Sequence of chain 2.B:
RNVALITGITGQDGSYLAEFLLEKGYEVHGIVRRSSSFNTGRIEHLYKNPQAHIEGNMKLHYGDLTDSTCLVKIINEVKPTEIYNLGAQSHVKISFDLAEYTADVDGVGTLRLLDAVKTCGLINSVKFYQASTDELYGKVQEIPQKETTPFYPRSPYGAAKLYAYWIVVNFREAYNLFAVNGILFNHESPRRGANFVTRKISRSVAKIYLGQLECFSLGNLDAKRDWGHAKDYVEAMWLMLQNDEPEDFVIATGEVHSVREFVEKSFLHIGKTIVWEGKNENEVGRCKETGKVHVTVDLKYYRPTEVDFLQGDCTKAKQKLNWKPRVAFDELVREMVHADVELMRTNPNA

Binding-site contacts:
Ligand atom N3 contacts residue ARG305 of chain 2.B at 3.5 Å (salt-bridge).
Ligand atom O6 contacts residue LEU220 of chain 2.B at 3.6 Å.
Ligand atom C61 contacts residue THR135 of chain 2.B at 3.1 Å.
Ligand atom C31 contacts residue SER92 of chain 2.B at 3.2 Å.
Ligand atom N7 contacts residue GLY221 of chain 2.B at 3.0 Å (h-bond).
Ligand atom O41 contacts residue THR135 of chain 2.B at 3.0 Å (h-bond).
Ligand atom PB contacts residue ASN188 of chain 2.B at 3.6 Å.
Ligand atom O3' contacts residue ALA225 of chain 2.B at 3.3 Å.
Ligand atom O2B contacts residue ARG305 of chain 2.B at 3.3 Å (salt-bridge).
Ligand atom C21 contacts residue PHE198 of chain 2.B at 3.5 Å (hydrophobic).
Ligand atom O21 contacts residue ARG194 of chain 2.B at 2.9 Å (salt-bridge).
Ligand atom O3B contacts residue ASN188 of chain 2.B at 2.5 Å (h-bond).
Ligand atom N9 contacts residue VAL199 of chain 2.B at 3.5 Å.
Ligand atom O6A contacts residue ASN188 of chain 2.B at 3.0 Å.
Ligand atom O6A contacts residue PHE187 of chain 2.B at 3.5 Å.
Ligand atom O1A contacts residue VAL199 of chain 2.B at 3.4 Å (h-bond).
Ligand atom N2 contacts residue ASN197 of chain 2.B at 2.8 Å (h-bond).
Ligand atom O41 contacts residue TYR159 of chain 2.B at 2.7 Å (h-bond).
Ligand atom O3' contacts residue ARG227 of chain 2.B at 3.0 Å (salt-bridge).
Ligand atom C3' contacts residue ARG227 of chain 2.B at 3.5 Å.
Ligand atom O6A contacts residue ASP136 of chain 2.B at 3.4 Å (salt-bridge).
Ligand atom N2 contacts residue ARG305 of chain 2.B at 3.6 Å (salt-bridge).
Ligand atom O31 contacts residue SER92 of chain 2.B at 2.5 Å (h-bond).
Ligand atom O51 contacts residue ASN188 of chain 2.B at 3.1 Å (h-bond).
Ligand atom C51 contacts residue THR135 of chain 2.B at 3.6 Å.
Ligand atom O3' contacts residue GLU308 of chain 2.B at 3.4 Å (salt-bridge).
Ligand atom O6 contacts residue LYS202 of chain 2.B at 2.8 Å (salt-bridge).
Ligand atom O2' contacts residue ARG305 of chain 2.B at 3.6 Å (salt-bridge).
Ligand atom O1A contacts residue ARG305 of chain 2.B at 3.4 Å (salt-bridge).
Ligand atom O2A contacts residue VAL199 of chain 2.B at 3.6 Å.
Ligand atom C11 contacts residue ASN188 of chain 2.B at 3.5 Å.
Ligand atom O6 contacts residue TYR303 of chain 2.B at 3.6 Å.
Ligand atom C5 contacts residue VAL199 of chain 2.B at 3.6 Å (hydrophobic).
Ligand atom O3B contacts residue ARG227 of chain 2.B at 3.2 Å (salt-bridge).
Ligand atom C61 contacts residue ASP136 of chain 2.B at 3.1 Å.
Ligand atom N3 contacts residue VAL199 of chain 2.B at 3.6 Å.
Ligand atom O2' contacts residue GLU308 of chain 2.B at 3.3 Å (salt-bridge).
Ligand atom C4 contacts residue VAL199 of chain 2.B at 3.4 Å (hydrophobic).
Ligand atom C8 contacts residue ASN222 of chain 2.B at 3.5 Å.
Ligand atom O4' contacts residue VAL199 of chain 2.B at 3.4 Å.

The small molecule below binds the protein below.
Small molecule (SMILES): Nc1nc2c(ncn2[C@@H]2O[C@H](CO[P](=O)(O)O[P](=O)(O)O[C@H]3O[C@H](CO)[C@@H](O)[C@H](O)[C@@H]3O)[C@@H](O)[C@H]2O)c(=O)[nH]1